Binding-site contacts:
Ligand atom O7 contacts residue ASN300 of chain 1.E at 3.3 Å (h-bond).
Ligand atom C3 contacts residue ASN300 of chain 1.E at 3.9 Å.
Ligand atom C2 contacts residue ASN300 of chain 1.E at 2.5 Å.
Ligand atom C1 contacts residue TRP356 of chain 1.E at 3.8 Å (hydrophobic).
Ligand atom C7 contacts residue ASN300 of chain 1.E at 3.2 Å.
Ligand atom C1 contacts residue ASN300 of chain 1.E at 1.5 Å.
Ligand atom C5 contacts residue ASN300 of chain 1.E at 3.9 Å.
Ligand atom O5 contacts residue ASN300 of chain 1.E at 2.5 Å (h-bond).
Ligand atom C8 contacts residue ASN300 of chain 1.E at 4.1 Å.
Ligand atom C4 contacts residue ASN300 of chain 1.E at 4.4 Å.
Ligand atom N2 contacts residue ASN300 of chain 1.E at 2.9 Å (h-bond).
Ligand atom C6 contacts residue TRP356 of chain 1.E at 3.9 Å (hydrophobic).
Ligand atom C5 contacts residue TRP356 of chain 1.E at 4.0 Å (hydrophobic).
Ligand atom C8 contacts residue LYS296 of chain 1.E at 3.9 Å.
Ligand atom O5 contacts residue TRP356 of chain 1.E at 3.5 Å.

A small-molecule ligand and the protein it binds are described below.
Small molecule (SMILES): CC(=O)N[C@@H]1[C@@H](O)[C@H](O)[C@@H](CO)O[C@H]1O

Sequence of chain 1.E:
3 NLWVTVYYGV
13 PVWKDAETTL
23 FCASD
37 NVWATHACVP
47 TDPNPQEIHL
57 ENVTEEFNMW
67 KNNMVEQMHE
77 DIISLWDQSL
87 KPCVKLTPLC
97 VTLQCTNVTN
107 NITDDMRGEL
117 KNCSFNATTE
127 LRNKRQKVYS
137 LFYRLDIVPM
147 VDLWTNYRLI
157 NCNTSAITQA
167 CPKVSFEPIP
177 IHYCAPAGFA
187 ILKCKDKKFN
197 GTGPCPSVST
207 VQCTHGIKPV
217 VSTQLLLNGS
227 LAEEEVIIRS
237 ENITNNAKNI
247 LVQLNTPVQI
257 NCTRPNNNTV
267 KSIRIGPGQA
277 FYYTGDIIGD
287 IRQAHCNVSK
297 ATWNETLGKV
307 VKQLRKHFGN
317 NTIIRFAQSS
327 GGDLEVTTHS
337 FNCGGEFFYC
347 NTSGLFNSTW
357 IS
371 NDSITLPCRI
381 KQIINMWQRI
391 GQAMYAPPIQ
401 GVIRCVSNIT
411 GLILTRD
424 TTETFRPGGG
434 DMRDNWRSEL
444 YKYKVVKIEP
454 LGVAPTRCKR